A small-molecule ligand and the protein it binds are described below.
Small molecule (SMILES): COc1cc(C(=O)N2CCC[C@H](c3ccnc4ncnn34)C2)cc(OC)c1OC

Sequence of chain 1.A:
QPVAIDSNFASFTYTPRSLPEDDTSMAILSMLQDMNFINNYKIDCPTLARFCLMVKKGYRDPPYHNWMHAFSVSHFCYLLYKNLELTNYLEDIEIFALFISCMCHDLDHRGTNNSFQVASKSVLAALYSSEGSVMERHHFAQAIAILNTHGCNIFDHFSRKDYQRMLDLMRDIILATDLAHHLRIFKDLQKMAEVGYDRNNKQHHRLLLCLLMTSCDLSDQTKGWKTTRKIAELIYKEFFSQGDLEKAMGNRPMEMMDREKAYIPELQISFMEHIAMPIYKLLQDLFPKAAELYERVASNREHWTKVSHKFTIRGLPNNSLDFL

Binding-site contacts:
Ligand atom C9 contacts residue GLN237 of chain 1.A at 3.7 Å.
Ligand atom O26 contacts residue MET272 of chain 1.A at 3.4 Å.
Ligand atom C9 contacts residue PHE287 of chain 1.A at 3.5 Å (hydrophobic).
Ligand atom N15 contacts residue PHE287 of chain 1.A at 3.5 Å.
Ligand atom C21 contacts residue MET272 of chain 1.A at 3.4 Å (hydrophobic).
Ligand atom C12 contacts residue ILE251 of chain 1.A at 3.6 Å (hydrophobic).
Ligand atom N5 contacts residue LEU195 of chain 1.A at 3.6 Å.
Ligand atom O17 contacts residue PHE255 of chain 1.A at 3.8 Å.
Ligand atom C21 contacts residue PHE287 of chain 1.A at 3.6 Å (hydrophobic).
Ligand atom C27 contacts residue MET272 of chain 1.A at 3.5 Å (hydrophobic).
Ligand atom N10 contacts residue ILE251 of chain 1.A at 3.6 Å.
Ligand atom C3 contacts residue HIS81 of chain 1.A at 3.8 Å.
Ligand atom C25 contacts residue TYR252 of chain 1.A at 3.6 Å (hydrophobic).
Ligand atom N10 contacts residue GLN237 of chain 1.A at 3.2 Å (h-bond).
Ligand atom C25 contacts residue MET272 of chain 1.A at 3.9 Å (hydrophobic).
Ligand atom C14 contacts residue PHE287 of chain 1.A at 3.6 Å (hydrophobic).
Ligand atom C27 contacts residue LEU283 of chain 1.A at 3.8 Å (hydrophobic).
Ligand atom N10 contacts residue PHE287 of chain 1.A at 3.8 Å.
Ligand atom O24 contacts residue PHE287 of chain 1.A at 3.6 Å.
Ligand atom C6 contacts residue PHE287 of chain 1.A at 3.8 Å (hydrophobic).
Ligand atom N15 contacts residue GLN284 of chain 1.A at 3.4 Å (h-bond).
Ligand atom C19 contacts residue MET272 of chain 1.A at 3.6 Å (hydrophobic).
Ligand atom C20 contacts residue MET272 of chain 1.A at 3.2 Å (hydrophobic).
Ligand atom C11 contacts residue ILE251 of chain 1.A at 3.7 Å (hydrophobic).
Ligand atom N8 contacts residue ILE251 of chain 1.A at 3.2 Å.
Ligand atom O24 contacts residue MET272 of chain 1.A at 3.2 Å.
Ligand atom N15 contacts residue ILE251 of chain 1.A at 3.8 Å.
Ligand atom C14 contacts residue GLN284 of chain 1.A at 3.2 Å.
Ligand atom C7 contacts residue ILE251 of chain 1.A at 3.4 Å (hydrophobic).
Ligand atom N8 contacts residue PHE287 of chain 1.A at 3.7 Å.
Ligand atom C23 contacts residue LEU195 of chain 1.A at 3.8 Å (hydrophobic).
Ligand atom C16 contacts residue LEU195 of chain 1.A at 3.8 Å (hydrophobic).
Ligand atom C11 contacts residue TYR80 of chain 1.A at 3.7 Å (hydrophobic).
Ligand atom N13 contacts residue ILE251 of chain 1.A at 3.7 Å.
Ligand atom C20 contacts residue PHE287 of chain 1.A at 3.4 Å (hydrophobic).
Ligand atom C27 contacts residue PHE287 of chain 1.A at 3.7 Å (hydrophobic).
Ligand atom C6 contacts residue LEU195 of chain 1.A at 3.7 Å (hydrophobic).
Ligand atom C9 contacts residue ILE251 of chain 1.A at 3.3 Å (hydrophobic).
Ligand atom C12 contacts residue TYR80 of chain 1.A at 3.8 Å (hydrophobic).
Ligand atom N15 contacts residue GLN237 of chain 1.A at 3.4 Å (h-bond).